This small molecule binds to this protein.
Small molecule (SMILES): CC(=O)N[C@@H]1[C@@H](O)[C@H](O)[C@@H](CO)O[C@H]1O

Binding-site contacts:
Ligand atom C3 contacts residue ASN149 of chain 1.A at 3.8 Å.
Ligand atom C4 contacts residue ASN149 of chain 1.A at 4.2 Å.
Ligand atom O5 contacts residue ASN149 of chain 1.A at 2.4 Å (h-bond).
Ligand atom C8 contacts residue ASN149 of chain 1.A at 4.4 Å.
Ligand atom O5 contacts residue TRP152 of chain 1.A at 3.6 Å.
Ligand atom C1 contacts residue TRP152 of chain 1.A at 4.2 Å (hydrophobic).
Ligand atom O5 contacts residue SER151 of chain 1.A at 3.6 Å.
Ligand atom N2 contacts residue ASN149 of chain 1.A at 2.9 Å (h-bond).
Ligand atom C5 contacts residue ASN149 of chain 1.A at 3.7 Å.
Ligand atom O6 contacts residue SER151 of chain 1.A at 4.1 Å.
Ligand atom O7 contacts residue ASN149 of chain 1.A at 4.0 Å.
Ligand atom C1 contacts residue SER151 of chain 1.A at 3.3 Å.
Ligand atom C1 contacts residue ASN149 of chain 1.A at 1.4 Å.
Ligand atom C2 contacts residue ASN149 of chain 1.A at 2.4 Å.
Ligand atom C5 contacts residue SER151 of chain 1.A at 3.9 Å.
Ligand atom C7 contacts residue ASN149 of chain 1.A at 3.7 Å.
Ligand atom C2 contacts residue SER151 of chain 1.A at 4.5 Å.

Sequence of chain 1.A:
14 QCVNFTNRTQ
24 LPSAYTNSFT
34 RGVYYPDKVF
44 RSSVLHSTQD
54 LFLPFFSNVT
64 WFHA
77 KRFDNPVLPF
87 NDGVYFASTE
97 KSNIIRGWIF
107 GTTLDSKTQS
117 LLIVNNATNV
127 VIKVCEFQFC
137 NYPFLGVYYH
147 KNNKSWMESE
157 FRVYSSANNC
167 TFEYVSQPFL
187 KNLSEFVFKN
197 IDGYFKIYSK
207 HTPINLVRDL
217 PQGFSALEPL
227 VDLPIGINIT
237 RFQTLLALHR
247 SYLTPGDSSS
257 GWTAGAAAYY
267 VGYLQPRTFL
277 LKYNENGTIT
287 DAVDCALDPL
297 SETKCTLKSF